Binding-site contacts:
Ligand atom N2 contacts residue ASN3 of chain 1.A at 3.1 Å (h-bond).
Ligand atom C1 contacts residue ASN3 of chain 1.A at 1.5 Å.
Ligand atom O3 contacts residue ASN3 of chain 1.A at 4.1 Å.
Ligand atom C3 contacts residue GLY281 of chain 1.A at 4.2 Å.
Ligand atom O6 contacts residue ASP283 of chain 1.A at 4.0 Å.
Ligand atom C7 contacts residue ASN3 of chain 1.A at 4.0 Å.
Ligand atom C2 contacts residue GLY281 of chain 1.A at 3.2 Å.
Ligand atom O5 contacts residue ASN3 of chain 1.A at 2.3 Å (h-bond).
Ligand atom C4 contacts residue ASN3 of chain 1.A at 4.2 Å.
Ligand atom O3 contacts residue ASP283 of chain 1.A at 4.2 Å.
Ligand atom O3 contacts residue GLY281 of chain 1.A at 3.9 Å.
Ligand atom C6 contacts residue ASN3 of chain 1.A at 4.2 Å.
Ligand atom C3 contacts residue ASN3 of chain 1.A at 3.6 Å.
Ligand atom O5 contacts residue ASP283 of chain 1.A at 4.2 Å.
Ligand atom C8 contacts residue SER282 of chain 1.A at 3.7 Å.
Ligand atom C1 contacts residue ACE1 of chain 1.A at 4.2 Å.
Ligand atom O5 contacts residue GLY281 of chain 1.A at 4.5 Å.
Ligand atom O7 contacts residue ASN3 of chain 1.A at 4.1 Å.
Ligand atom C7 contacts residue GLY281 of chain 1.A at 3.9 Å.
Ligand atom C2 contacts residue ASN3 of chain 1.A at 2.3 Å.
Ligand atom N2 contacts residue GLY281 of chain 1.A at 3.8 Å.
Ligand atom O3 contacts residue SER282 of chain 1.A at 3.8 Å.
Ligand atom C5 contacts residue ASN3 of chain 1.A at 3.7 Å.
Ligand atom C1 contacts residue GLY281 of chain 1.A at 3.6 Å.
Ligand atom O7 contacts residue GLY281 of chain 1.A at 3.2 Å (h-bond).

Sequence of chain 1.A:
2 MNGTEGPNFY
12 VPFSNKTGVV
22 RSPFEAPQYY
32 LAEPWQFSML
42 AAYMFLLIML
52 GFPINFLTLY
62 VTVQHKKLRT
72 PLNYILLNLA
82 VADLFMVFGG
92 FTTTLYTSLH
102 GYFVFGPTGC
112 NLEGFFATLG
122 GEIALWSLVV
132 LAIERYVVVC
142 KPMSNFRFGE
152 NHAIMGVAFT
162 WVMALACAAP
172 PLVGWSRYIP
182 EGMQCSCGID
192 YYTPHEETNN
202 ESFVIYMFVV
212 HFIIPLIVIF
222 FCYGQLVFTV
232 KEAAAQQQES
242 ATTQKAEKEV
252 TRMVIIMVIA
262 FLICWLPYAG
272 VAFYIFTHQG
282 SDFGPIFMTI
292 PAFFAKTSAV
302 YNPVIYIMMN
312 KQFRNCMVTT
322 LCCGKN

A protein and the small-molecule ligand that binds it are described below.
Small molecule (SMILES): CC(=O)N[C@H]1[C@H](O[C@H]2[C@H](O)[C@@H](NC(C)=O)CO[C@@H]2CO)O[C@H](CO)[C@@H](O)[C@@H]1O